Binding-site contacts:
Ligand atom N contacts residue VAL125 of chain 7.A at 3.5 Å (h-bond).
Ligand atom CA contacts residue PHE126 of chain 7.A at 3.9 Å (hydrophobic).
Ligand atom CB contacts residue ILE130 of chain 7.A at 3.6 Å (hydrophobic).
Ligand atom O contacts residue TYR162 of chain 7.A at 3.6 Å.
Ligand atom N contacts residue GLY105 of chain 7.A at 2.8 Å (h-bond).
Ligand atom CG contacts residue TYR162 of chain 7.A at 3.9 Å (hydrophobic).
Ligand atom O contacts residue GLN203 of chain 7.A at 3.5 Å (h-bond).
Ligand atom N contacts residue LEU161 of chain 7.A at 3.2 Å (h-bond).
Ligand atom CD1 contacts residue TYR162 of chain 7.A at 3.5 Å (hydrophobic).
Ligand atom CA contacts residue ILE130 of chain 7.A at 3.5 Å (hydrophobic).
Ligand atom CA contacts residue GLY105 of chain 7.A at 3.9 Å.
Ligand atom C contacts residue LEU161 of chain 7.A at 3.8 Å (hydrophobic).
Ligand atom CA contacts residue SER163 of chain 7.A at 3.7 Å.
Ligand atom CB contacts residue GLY105 of chain 7.A at 3.1 Å.
Ligand atom CD contacts residue ARG165 of chain 7.A at 3.8 Å.
Ligand atom CA contacts residue GLY105 of chain 7.A at 3.6 Å.
Ligand atom CA contacts residue VAL125 of chain 7.A at 3.4 Å (hydrophobic).
Ligand atom C contacts residue GLY105 of chain 7.A at 3.8 Å.
Ligand atom CB contacts residue VAL125 of chain 7.A at 3.3 Å (hydrophobic).
Ligand atom CD contacts residue GLN203 of chain 7.A at 3.5 Å.
Ligand atom O contacts residue PHE126 of chain 7.A at 3.4 Å.
Ligand atom O contacts residue ILE130 of chain 7.A at 3.7 Å.
Ligand atom CA contacts residue LEU161 of chain 7.A at 3.5 Å (hydrophobic).
Ligand atom O contacts residue GLY105 of chain 7.A at 3.7 Å.
Ligand atom C contacts residue VAL127 of chain 7.A at 3.7 Å (hydrophobic).
Ligand atom CD2 contacts residue PHE126 of chain 7.A at 3.4 Å (hydrophobic).
Ligand atom C contacts residue ILE130 of chain 7.A at 3.9 Å (hydrophobic).
Ligand atom CD1 contacts residue GLY124 of chain 7.A at 3.9 Å.
Ligand atom O contacts residue SER163 of chain 7.A at 3.1 Å (h-bond).
Ligand atom CD2 contacts residue LEU161 of chain 7.A at 3.6 Å (hydrophobic).
Ligand atom O contacts residue LEU161 of chain 7.A at 3.4 Å (h-bond).
Ligand atom N contacts residue SER163 of chain 7.A at 3.9 Å.
Ligand atom CE contacts residue ARG165 of chain 7.A at 3.8 Å.
Ligand atom CB contacts residue TYR162 of chain 7.A at 3.5 Å (hydrophobic).
Ligand atom O contacts residue VAL127 of chain 7.A at 2.5 Å (h-bond).
Ligand atom OE1 contacts residue ARG165 of chain 7.A at 2.9 Å (salt-bridge).
Ligand atom O contacts residue VAL127 of chain 7.A at 3.5 Å.
Ligand atom CB contacts residue ILE104 of chain 7.A at 3.6 Å (hydrophobic).
Ligand atom SD contacts residue ARG165 of chain 7.A at 3.5 Å.
Ligand atom CD1 contacts residue GLN203 of chain 7.A at 3.5 Å.

Sequence of chain 7.A:
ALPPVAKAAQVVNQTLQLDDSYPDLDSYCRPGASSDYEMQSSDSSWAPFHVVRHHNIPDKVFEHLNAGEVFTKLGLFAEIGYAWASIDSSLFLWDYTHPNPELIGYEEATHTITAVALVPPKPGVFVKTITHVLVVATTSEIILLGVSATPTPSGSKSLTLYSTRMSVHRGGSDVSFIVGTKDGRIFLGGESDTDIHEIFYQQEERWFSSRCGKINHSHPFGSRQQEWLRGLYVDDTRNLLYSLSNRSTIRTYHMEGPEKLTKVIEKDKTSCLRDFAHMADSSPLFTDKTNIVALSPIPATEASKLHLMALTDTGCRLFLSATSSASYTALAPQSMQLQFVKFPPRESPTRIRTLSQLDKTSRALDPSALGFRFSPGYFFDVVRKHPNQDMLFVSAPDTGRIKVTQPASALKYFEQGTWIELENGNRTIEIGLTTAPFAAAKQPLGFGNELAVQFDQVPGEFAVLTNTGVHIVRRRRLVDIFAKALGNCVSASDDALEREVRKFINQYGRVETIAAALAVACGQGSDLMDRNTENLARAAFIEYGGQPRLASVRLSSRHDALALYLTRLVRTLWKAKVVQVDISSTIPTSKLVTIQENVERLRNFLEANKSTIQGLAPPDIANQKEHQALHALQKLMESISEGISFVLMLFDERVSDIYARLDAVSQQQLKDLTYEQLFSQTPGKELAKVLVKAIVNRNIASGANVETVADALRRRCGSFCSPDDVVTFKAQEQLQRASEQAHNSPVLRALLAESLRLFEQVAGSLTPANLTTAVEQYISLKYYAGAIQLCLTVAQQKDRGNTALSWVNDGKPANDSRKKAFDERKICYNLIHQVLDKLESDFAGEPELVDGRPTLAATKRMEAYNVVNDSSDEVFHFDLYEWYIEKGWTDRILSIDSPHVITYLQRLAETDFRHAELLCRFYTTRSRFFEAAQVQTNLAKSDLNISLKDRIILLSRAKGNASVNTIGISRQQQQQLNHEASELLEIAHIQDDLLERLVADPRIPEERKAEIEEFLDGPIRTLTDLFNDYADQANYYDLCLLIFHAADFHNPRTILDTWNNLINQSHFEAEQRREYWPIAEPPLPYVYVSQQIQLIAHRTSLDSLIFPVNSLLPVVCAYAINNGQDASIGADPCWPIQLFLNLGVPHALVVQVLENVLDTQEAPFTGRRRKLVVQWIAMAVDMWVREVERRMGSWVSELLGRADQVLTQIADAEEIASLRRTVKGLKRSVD

The protein below binds the small molecule below.
Small molecule (SMILES): CSCC[C@H](NC(=O)[C@@H]1CCCN1C(=O)[C@H](CC(C)C)NC(=O)[C@H](CC(C)C)NC(=O)[C@H](CCCCN)NC(=O)[C@H](C)NC(=O)[C@H](CCCCN)NC(=O)[C@@H](N)CCCN=C(N)N)C(=O)N[C@@H](CCC(=O)O)C(=O)N[C@@H](CCC(=O)O)C(=O)N[C@@H](C)C(=O)N[C@@H](CC(C)C)C(=O)N[C@@H](CC(C)C)C(=O)N1CCC[C@H]1C=O